Sequence of chain 1.A:
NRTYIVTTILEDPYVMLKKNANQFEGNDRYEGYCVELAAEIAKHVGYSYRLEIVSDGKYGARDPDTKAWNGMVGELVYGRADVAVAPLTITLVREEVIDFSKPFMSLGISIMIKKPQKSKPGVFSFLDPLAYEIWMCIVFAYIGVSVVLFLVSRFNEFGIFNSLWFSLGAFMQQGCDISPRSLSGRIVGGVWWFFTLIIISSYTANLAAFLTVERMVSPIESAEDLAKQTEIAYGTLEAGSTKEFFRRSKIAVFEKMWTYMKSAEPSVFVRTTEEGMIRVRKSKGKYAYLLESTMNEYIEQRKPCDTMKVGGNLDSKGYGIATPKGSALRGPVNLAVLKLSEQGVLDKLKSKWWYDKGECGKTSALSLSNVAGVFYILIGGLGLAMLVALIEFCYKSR

Binding-site contacts:
Ligand atom O1 contacts residue SER750 of chain 1.B at 3.1 Å (h-bond).
Ligand atom C11 contacts residue SER519 of chain 1.A at 4.1 Å.
Ligand atom C6 contacts residue SER776 of chain 1.A at 4.0 Å.
Ligand atom C11 contacts residue MET518 of chain 1.A at 4.0 Å (hydrophobic).
Ligand atom O2 contacts residue MET518 of chain 1.A at 3.8 Å.
Ligand atom C7 contacts residue LYS515 of chain 1.A at 3.9 Å.
Ligand atom C5 contacts residue LEU773 of chain 1.A at 3.6 Å (hydrophobic).
Ligand atom C14 contacts residue PHE517 of chain 1.A at 3.9 Å (hydrophobic).
Ligand atom N2 contacts residue SER776 of chain 1.A at 4.1 Å.
Ligand atom O2 contacts residue SER519 of chain 1.A at 3.3 Å.
Ligand atom O1 contacts residue SER518 of chain 1.B at 3.7 Å.
Ligand atom C11 contacts residue SER750 of chain 1.B at 3.7 Å.
Ligand atom C13 contacts residue LEU781 of chain 1.A at 4.1 Å (hydrophobic).
Ligand atom O2 contacts residue PRO516 of chain 1.A at 4.2 Å.
Ligand atom CL contacts residue LEU781 of chain 1.A at 3.0 Å.
Ligand atom CL contacts residue ASP782 of chain 1.A at 3.4 Å.
Ligand atom N3 contacts residue LYS785 of chain 1.A at 3.6 Å.
Ligand atom C5 contacts residue ILE502 of chain 1.B at 3.8 Å (hydrophobic).
Ligand atom S1 contacts residue SER750 of chain 1.B at 4.0 Å.
Ligand atom N1 contacts residue PRO516 of chain 1.A at 3.9 Å.
Ligand atom O1 contacts residue LYS751 of chain 1.B at 3.5 Å (salt-bridge).
Ligand atom C4 contacts residue GLY752 of chain 1.B at 3.2 Å.
Ligand atom C3 contacts residue LYS751 of chain 1.B at 3.9 Å.
Ligand atom O4 contacts residue MET518 of chain 1.A at 3.6 Å.
Ligand atom C7 contacts residue LEU773 of chain 1.A at 3.5 Å (hydrophobic).
Ligand atom N3 contacts residue ASP782 of chain 1.A at 3.4 Å (salt-bridge).
Ligand atom O4 contacts residue SER519 of chain 1.A at 3.7 Å.
Ligand atom C4 contacts residue LYS751 of chain 1.B at 3.7 Å.
Ligand atom C13 contacts residue PHE517 of chain 1.A at 3.8 Å (hydrophobic).
Ligand atom C2 contacts residue PRO516 of chain 1.A at 4.0 Å (hydrophobic).
Ligand atom C6 contacts residue LEU773 of chain 1.A at 3.9 Å (hydrophobic).
Ligand atom C7 contacts residue ILE502 of chain 1.B at 4.0 Å (hydrophobic).
Ligand atom O4 contacts residue LYS785 of chain 1.A at 3.5 Å.
Ligand atom C3 contacts residue GLY752 of chain 1.B at 3.6 Å.
Ligand atom C1 contacts residue PRO516 of chain 1.A at 3.8 Å (hydrophobic).
Ligand atom C4 contacts residue ILE502 of chain 1.B at 3.9 Å (hydrophobic).
Ligand atom C12 contacts residue PHE517 of chain 1.A at 4.1 Å (hydrophobic).
Ligand atom C9 contacts residue SER750 of chain 1.B at 3.8 Å.
Ligand atom C14 contacts residue LEU781 of chain 1.A at 3.7 Å (hydrophobic).
Ligand atom O3 contacts residue SER750 of chain 1.B at 4.1 Å.

Sequence of chain 1.B:
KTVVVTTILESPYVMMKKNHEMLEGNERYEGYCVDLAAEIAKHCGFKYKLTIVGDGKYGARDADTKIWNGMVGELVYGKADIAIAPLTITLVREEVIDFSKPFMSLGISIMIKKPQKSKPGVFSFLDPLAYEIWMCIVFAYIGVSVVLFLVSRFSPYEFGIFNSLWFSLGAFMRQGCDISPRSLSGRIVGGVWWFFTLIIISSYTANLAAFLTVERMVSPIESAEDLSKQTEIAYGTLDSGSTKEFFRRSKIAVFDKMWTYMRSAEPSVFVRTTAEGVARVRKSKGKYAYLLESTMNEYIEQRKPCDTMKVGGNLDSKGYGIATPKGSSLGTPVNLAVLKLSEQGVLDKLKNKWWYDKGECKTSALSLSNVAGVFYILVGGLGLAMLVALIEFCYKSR

This protein binds this small molecule.
Small molecule (SMILES): NS(=O)(=O)c1cc2c(cc1Cl)N[C@H]([C@H]1C[C@H]3C=C[C@@H]1C3)NS2(=O)=O